Binding-site contacts:
Ligand atom CD2 contacts residue LEU71 of chain 1.B at 4.0 Å (hydrophobic).
Ligand atom CD1 contacts residue ILE50 of chain 1.B at 3.4 Å (hydrophobic).
Ligand atom O contacts residue GLU233 of chain 1.B at 3.7 Å.
Ligand atom CD1 contacts residue GLN67 of chain 1.B at 3.9 Å.
Ligand atom N contacts residue GLU233 of chain 1.B at 2.9 Å (salt-bridge).
Ligand atom CD1 contacts residue LEU64 of chain 1.B at 3.7 Å (hydrophobic).
Ligand atom CD1 contacts residue GLU233 of chain 1.B at 3.4 Å.
Ligand atom O contacts residue LYS54 of chain 1.B at 3.6 Å.
Ligand atom C contacts residue GLU233 of chain 1.B at 3.9 Å.
Ligand atom N contacts residue GLU233 of chain 1.B at 3.4 Å (salt-bridge).
Ligand atom CB contacts residue GLU233 of chain 1.B at 3.6 Å.
Ligand atom CD1 contacts residue ASP229 of chain 1.B at 3.4 Å.
Ligand atom NE2 contacts residue VAL47 of chain 1.B at 3.9 Å.
Ligand atom O contacts residue LYS54 of chain 1.B at 3.3 Å (salt-bridge).
Ligand atom CD2 contacts residue VAL68 of chain 1.B at 3.8 Å (hydrophobic).
Ligand atom CA contacts residue GLU233 of chain 1.B at 3.1 Å.
Ligand atom N contacts residue LEU230 of chain 1.B at 3.9 Å.
Ligand atom C contacts residue LYS54 of chain 1.B at 3.8 Å.
Ligand atom CG contacts residue GLU233 of chain 1.B at 3.4 Å.
Ligand atom CD2 contacts residue GLU72 of chain 1.B at 3.4 Å.
Ligand atom CE1 contacts residue GLU72 of chain 1.B at 3.2 Å.
Ligand atom CB contacts residue LEU230 of chain 1.B at 4.0 Å (hydrophobic).
Ligand atom CG contacts residue GLU233 of chain 1.B at 3.4 Å.
Ligand atom CD2 contacts residue ILE50 of chain 1.B at 3.7 Å (hydrophobic).
Ligand atom CA contacts residue GLU233 of chain 1.B at 3.6 Å.
Ligand atom CD contacts residue GLU233 of chain 1.B at 3.3 Å.
Ligand atom CB contacts residue GLU233 of chain 1.B at 3.3 Å.
Ligand atom CB contacts residue ILE50 of chain 1.B at 3.7 Å (hydrophobic).
Ligand atom CD2 contacts residue VAL68 of chain 1.B at 3.7 Å (hydrophobic).
Ligand atom CD1 contacts residue LEU230 of chain 1.B at 3.6 Å (hydrophobic).
Ligand atom CG contacts residue GLU233 of chain 1.B at 3.9 Å.
Ligand atom C contacts residue GLU233 of chain 1.B at 3.9 Å.
Ligand atom ND1 contacts residue GLU233 of chain 1.B at 3.2 Å (salt-bridge).
Ligand atom CD1 contacts residue VAL68 of chain 1.B at 3.8 Å (hydrophobic).
Ligand atom NE2 contacts residue GLU72 of chain 1.B at 2.3 Å (salt-bridge).
Ligand atom C contacts residue GLU233 of chain 1.B at 3.2 Å.
Ligand atom O contacts residue GLU233 of chain 1.B at 3.4 Å (salt-bridge).
Ligand atom CA contacts residue GLU233 of chain 1.B at 4.0 Å.
Ligand atom CD2 contacts residue GLN67 of chain 1.B at 3.5 Å.
Ligand atom O contacts residue LYS54 of chain 1.B at 2.9 Å (salt-bridge).

Sequence of chain 1.B:
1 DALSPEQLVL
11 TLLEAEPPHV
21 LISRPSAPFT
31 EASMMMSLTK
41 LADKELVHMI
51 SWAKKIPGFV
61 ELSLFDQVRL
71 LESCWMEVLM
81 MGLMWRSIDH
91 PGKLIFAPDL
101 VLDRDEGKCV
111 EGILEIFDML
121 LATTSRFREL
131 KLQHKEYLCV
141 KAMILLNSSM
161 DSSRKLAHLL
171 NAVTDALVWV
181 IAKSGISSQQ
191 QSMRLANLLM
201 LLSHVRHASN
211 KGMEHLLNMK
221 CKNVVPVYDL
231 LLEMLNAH

A protein and the small-molecule ligand that binds it are described below.
Small molecule (SMILES): CC(C)C[C@H](NC(=O)[C@H](CC(C)C)NC(=O)[C@H](CC(C)C)NC(=O)[C@@H]1CCCN1C(=O)[C@H](CC1=NC=NC1)NC(=O)[C@@H](N)CCCN=C(N)N)C(=O)N[C@@H](C)C(=O)N[C@@H](Cc1cnc[nH]1)C(=O)N[C@@H](CC(C)C)C(=O)N[C@@H](CC(C)C)C(=O)N[C@@H](C)C=O